The small molecule below binds the protein below.
Small molecule (SMILES): CC(=O)N[C@@H]1[C@@H](O)[C@H](O)[C@@H](CO)O[C@H]1O

Binding-site contacts:
Ligand atom C1 contacts residue ASN154 of chain 38.C at 1.4 Å.
Ligand atom C1 contacts residue SER156 of chain 38.C at 4.1 Å.
Ligand atom C5 contacts residue SER156 of chain 38.C at 4.4 Å.
Ligand atom N2 contacts residue ASN154 of chain 38.C at 3.1 Å (h-bond).
Ligand atom C6 contacts residue SER157 of chain 38.C at 4.1 Å.
Ligand atom O5 contacts residue ASN154 of chain 38.C at 2.3 Å (h-bond).
Ligand atom C5 contacts residue SER157 of chain 38.C at 4.3 Å.
Ligand atom C1 contacts residue SER157 of chain 38.C at 4.2 Å.
Ligand atom C8 contacts residue ASN154 of chain 38.C at 3.8 Å.
Ligand atom C4 contacts residue ASN154 of chain 38.C at 4.2 Å.
Ligand atom O5 contacts residue SER157 of chain 38.C at 3.5 Å (h-bond).
Ligand atom C2 contacts residue ASN154 of chain 38.C at 2.5 Å.
Ligand atom O6 contacts residue SER157 of chain 38.C at 4.4 Å.
Ligand atom C5 contacts residue ASN154 of chain 38.C at 3.6 Å.
Ligand atom C7 contacts residue ASN154 of chain 38.C at 3.4 Å.
Ligand atom O5 contacts residue SER156 of chain 38.C at 4.3 Å.
Ligand atom O7 contacts residue ASN154 of chain 38.C at 3.8 Å.
Ligand atom C3 contacts residue ASN154 of chain 38.C at 3.9 Å.

Sequence of chain 38.C:
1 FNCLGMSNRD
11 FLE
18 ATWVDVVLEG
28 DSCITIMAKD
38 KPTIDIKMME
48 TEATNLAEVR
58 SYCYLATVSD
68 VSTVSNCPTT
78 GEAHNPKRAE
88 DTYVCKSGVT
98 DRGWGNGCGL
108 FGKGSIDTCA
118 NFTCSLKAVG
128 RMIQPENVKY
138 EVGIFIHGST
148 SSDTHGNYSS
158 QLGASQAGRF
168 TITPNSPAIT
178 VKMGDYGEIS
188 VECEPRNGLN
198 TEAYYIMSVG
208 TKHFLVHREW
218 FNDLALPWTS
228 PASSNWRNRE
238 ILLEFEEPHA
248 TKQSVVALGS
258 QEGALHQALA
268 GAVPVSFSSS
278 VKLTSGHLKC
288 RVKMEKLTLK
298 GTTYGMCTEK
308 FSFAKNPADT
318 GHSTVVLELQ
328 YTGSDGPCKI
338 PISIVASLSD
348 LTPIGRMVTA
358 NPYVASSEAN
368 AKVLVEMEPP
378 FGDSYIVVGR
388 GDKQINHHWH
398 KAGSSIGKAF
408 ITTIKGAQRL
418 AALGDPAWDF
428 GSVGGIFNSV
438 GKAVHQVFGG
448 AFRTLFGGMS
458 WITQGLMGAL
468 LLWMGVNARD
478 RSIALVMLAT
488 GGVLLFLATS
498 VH